Binding-site contacts:
Ligand atom O1 contacts residue PHE180 of chain 1.A at 4.4 Å.
Ligand atom C6 contacts residue PHE180 of chain 1.A at 3.4 Å (hydrophobic).
Ligand atom O4 contacts residue ASP179 of chain 1.A at 3.9 Å.
Ligand atom O6 contacts residue THR181 of chain 1.A at 2.8 Å (h-bond).
Ligand atom C5 contacts residue THR181 of chain 1.A at 3.8 Å.
Ligand atom O5 contacts residue LYS163 of chain 1.A at 3.6 Å.
Ligand atom C1 contacts residue LYS163 of chain 1.A at 4.2 Å.
Ligand atom C4 contacts residue THR181 of chain 1.A at 3.2 Å.
Ligand atom O6 contacts residue PHE183 of chain 1.A at 3.4 Å (h-bond).
Ligand atom C5 contacts residue PHE180 of chain 1.A at 3.7 Å (hydrophobic).
Ligand atom C6 contacts residue ASN182 of chain 1.A at 4.4 Å.
Ligand atom O5 contacts residue PHE180 of chain 1.A at 4.1 Å.
Ligand atom O4 contacts residue THR181 of chain 1.A at 2.7 Å (h-bond).
Ligand atom O4 contacts residue PHE180 of chain 1.A at 3.6 Å.
Ligand atom C6 contacts residue PHE183 of chain 1.A at 3.8 Å (hydrophobic).
Ligand atom C6 contacts residue THR181 of chain 1.A at 3.2 Å.
Ligand atom O6 contacts residue ASN182 of chain 1.A at 3.1 Å (h-bond).

A small-molecule ligand and the protein it binds are described below.
Small molecule (SMILES): OC[C@H]1O[C@H](O)[C@H](O)[C@@H](O)[C@@H]1O

Sequence of chain 1.A:
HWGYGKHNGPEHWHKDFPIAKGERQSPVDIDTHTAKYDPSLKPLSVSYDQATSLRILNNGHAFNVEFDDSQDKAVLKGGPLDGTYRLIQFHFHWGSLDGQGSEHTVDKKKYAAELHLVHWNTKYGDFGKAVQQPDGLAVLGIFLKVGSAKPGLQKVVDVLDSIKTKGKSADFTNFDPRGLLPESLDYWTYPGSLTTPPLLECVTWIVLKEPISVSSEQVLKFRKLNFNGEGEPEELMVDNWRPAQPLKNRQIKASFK